Binding-site contacts:
Ligand atom CAF contacts residue LEU103 of chain 1.A at 3.2 Å (hydrophobic).
Ligand atom CAH contacts residue ILE171 of chain 1.A at 3.6 Å (hydrophobic).
Ligand atom N1 contacts residue ALA55 of chain 1.A at 3.9 Å.
Ligand atom N3 contacts residue LEU158 of chain 1.A at 3.7 Å.
Ligand atom CAI contacts residue MSE89 of chain 1.A at 3.8 Å.
Ligand atom NAD contacts residue ALA55 of chain 1.A at 3.3 Å.
Ligand atom C2 contacts residue LEU158 of chain 1.A at 3.8 Å (hydrophobic).
Ligand atom C6 contacts residue LEU158 of chain 1.A at 3.9 Å (hydrophobic).
Ligand atom CAJ contacts residue MSE89 of chain 1.A at 3.6 Å.
Ligand atom CAR contacts residue VAL42 of chain 1.A at 3.7 Å (hydrophobic).
Ligand atom CAF contacts residue MSE89 of chain 1.A at 3.5 Å.
Ligand atom CAF contacts residue LYS57 of chain 1.A at 3.9 Å.
Ligand atom C2 contacts residue TYR108 of chain 1.A at 3.0 Å (hydrophobic).
Ligand atom C6 contacts residue ALA55 of chain 1.A at 3.5 Å (hydrophobic).
Ligand atom CAE contacts residue LEU103 of chain 1.A at 3.6 Å (hydrophobic).
Ligand atom CAL contacts residue VAL42 of chain 1.A at 3.9 Å (hydrophobic).
Ligand atom C6 contacts residue GLU106 of chain 1.A at 3.9 Å.
Ligand atom CAJ contacts residue LEU103 of chain 1.A at 3.6 Å (hydrophobic).
Ligand atom CAC contacts residue LEU158 of chain 1.A at 3.9 Å (hydrophobic).
Ligand atom CAJ contacts residue LYS57 of chain 1.A at 3.8 Å.
Ligand atom N1 contacts residue VAL107 of chain 1.A at 3.8 Å.
Ligand atom C4 contacts residue LEU158 of chain 1.A at 3.6 Å (hydrophobic).
Ligand atom N1 contacts residue TYR108 of chain 1.A at 3.1 Å (h-bond).
Ligand atom CAT contacts residue MSE89 of chain 1.A at 3.3 Å.
Ligand atom CAE contacts residue MSE89 of chain 1.A at 3.5 Å.
Ligand atom CAK contacts residue LYS57 of chain 1.A at 3.7 Å.
Ligand atom NAD contacts residue MSE89 of chain 1.A at 3.8 Å.
Ligand atom N1 contacts residue GLU106 of chain 1.A at 3.9 Å.
Ligand atom NAD contacts residue GLU106 of chain 1.A at 2.9 Å (salt-bridge).
Ligand atom CAB contacts residue LEU34 of chain 1.A at 3.6 Å (hydrophobic).
Ligand atom NAO contacts residue VAL42 of chain 1.A at 3.5 Å.
Ligand atom CAL contacts residue MSE89 of chain 1.A at 3.7 Å.
Ligand atom CAS contacts residue MSE89 of chain 1.A at 3.5 Å.
Ligand atom CAK contacts residue ASP172 of chain 1.A at 3.3 Å.
Ligand atom CAJ contacts residue ALA55 of chain 1.A at 3.5 Å (hydrophobic).
Ligand atom CAK contacts residue ILE171 of chain 1.A at 3.8 Å (hydrophobic).
Ligand atom C5 contacts residue LEU158 of chain 1.A at 3.8 Å (hydrophobic).
Ligand atom CAA contacts residue LYS36 of chain 1.A at 3.8 Å.
Ligand atom CAK contacts residue MSE89 of chain 1.A at 3.9 Å.
Ligand atom CAB contacts residue GLY35 of chain 1.A at 3.7 Å.

Sequence of chain 1.A:
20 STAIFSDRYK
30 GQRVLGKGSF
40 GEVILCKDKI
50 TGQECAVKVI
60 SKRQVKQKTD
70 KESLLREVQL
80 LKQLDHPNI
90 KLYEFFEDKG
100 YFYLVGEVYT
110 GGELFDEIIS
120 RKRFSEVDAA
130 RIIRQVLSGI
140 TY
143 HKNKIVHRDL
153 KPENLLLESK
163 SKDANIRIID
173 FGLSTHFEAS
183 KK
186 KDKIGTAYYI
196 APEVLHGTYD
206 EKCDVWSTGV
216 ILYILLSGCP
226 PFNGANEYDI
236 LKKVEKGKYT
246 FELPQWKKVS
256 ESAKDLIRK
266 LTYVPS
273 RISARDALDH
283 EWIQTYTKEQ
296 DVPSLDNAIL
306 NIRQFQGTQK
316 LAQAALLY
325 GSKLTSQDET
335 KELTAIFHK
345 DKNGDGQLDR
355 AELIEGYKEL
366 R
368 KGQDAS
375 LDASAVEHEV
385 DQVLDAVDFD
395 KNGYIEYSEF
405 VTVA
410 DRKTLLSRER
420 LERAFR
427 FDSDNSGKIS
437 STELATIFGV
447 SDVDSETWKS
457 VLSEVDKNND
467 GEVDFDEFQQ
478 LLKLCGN

The protein below binds the small molecule below.
Small molecule (SMILES): CC(C)(C)n1nc(-c2ccc3ccccc3c2)c2c(N)ncnc21